Sequence of chain 3.A:
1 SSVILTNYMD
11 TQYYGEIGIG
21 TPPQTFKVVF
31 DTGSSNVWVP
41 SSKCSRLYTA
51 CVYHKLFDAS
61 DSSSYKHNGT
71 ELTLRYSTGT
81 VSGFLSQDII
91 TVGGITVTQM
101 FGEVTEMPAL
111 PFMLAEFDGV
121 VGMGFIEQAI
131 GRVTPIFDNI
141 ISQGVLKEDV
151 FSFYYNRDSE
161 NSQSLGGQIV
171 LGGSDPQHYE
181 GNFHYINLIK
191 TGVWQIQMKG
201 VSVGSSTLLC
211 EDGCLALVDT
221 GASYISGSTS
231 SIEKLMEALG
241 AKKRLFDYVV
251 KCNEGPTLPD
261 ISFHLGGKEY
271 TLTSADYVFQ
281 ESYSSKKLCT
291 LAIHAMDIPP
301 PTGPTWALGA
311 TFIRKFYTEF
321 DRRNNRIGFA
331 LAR

Binding-site contacts:
Ligand atom C19 contacts residue TYR155 of chain 3.A at 3.6 Å (hydrophobic).
Ligand atom N1 contacts residue ASP219 of chain 3.A at 3.7 Å.
Ligand atom C5 contacts residue GLY221 of chain 3.A at 3.7 Å.
Ligand atom C19 contacts residue TYR13 of chain 3.A at 3.4 Å (hydrophobic).
Ligand atom C6 contacts residue VAL120 of chain 3.A at 3.7 Å (hydrophobic).
Ligand atom C20 contacts residue ALA115 of chain 3.A at 3.5 Å (hydrophobic).
Ligand atom C19 contacts residue VAL29 of chain 3.A at 3.8 Å (hydrophobic).
Ligand atom C16 contacts residue SER223 of chain 3.A at 3.2 Å.
Ligand atom O1 contacts residue VAL29 of chain 3.A at 3.7 Å.
Ligand atom C18 contacts residue THR11 of chain 3.A at 3.4 Å.
Ligand atom C6 contacts residue ASP31 of chain 3.A at 3.7 Å.
Ligand atom C7 contacts residue THR78 of chain 3.A at 3.6 Å.
Ligand atom C16 contacts residue THR11 of chain 3.A at 3.5 Å.
Ligand atom N2 contacts residue ASP31 of chain 3.A at 2.5 Å (salt-bridge).
Ligand atom C3 contacts residue GLY221 of chain 3.A at 3.5 Å.
Ligand atom N3 contacts residue THR78 of chain 3.A at 3.4 Å (h-bond).
Ligand atom N4 contacts residue ASP219 of chain 3.A at 3.0 Å (salt-bridge).
Ligand atom C2 contacts residue ASP31 of chain 3.A at 3.2 Å.
Ligand atom C18 contacts residue GLY221 of chain 3.A at 3.3 Å.
Ligand atom N3 contacts residue SER77 of chain 3.A at 3.1 Å (h-bond).
Ligand atom C19 contacts residue THR220 of chain 3.A at 3.2 Å.
Ligand atom C2 contacts residue ASP219 of chain 3.A at 3.7 Å.
Ligand atom N2 contacts residue TYR76 of chain 3.A at 3.5 Å.
Ligand atom C1 contacts residue GLY221 of chain 3.A at 3.6 Å.
Ligand atom N4 contacts residue GLY33 of chain 3.A at 3.4 Å (h-bond).
Ligand atom O4 contacts residue GLN12 of chain 3.A at 3.1 Å.
Ligand atom C3 contacts residue ASP31 of chain 3.A at 3.5 Å.
Ligand atom C8 contacts residue THR78 of chain 3.A at 3.6 Å.
Ligand atom C4 contacts residue GLY221 of chain 3.A at 3.4 Å.
Ligand atom O1 contacts residue GLN12 of chain 3.A at 3.6 Å.
Ligand atom O1 contacts residue TYR13 of chain 3.A at 3.2 Å (h-bond).
Ligand atom N4 contacts residue ASP31 of chain 3.A at 3.0 Å (salt-bridge).
Ligand atom C5 contacts residue VAL120 of chain 3.A at 3.8 Å (hydrophobic).
Ligand atom N2 contacts residue GLY221 of chain 3.A at 3.7 Å.
Ligand atom C5 contacts residue VAL29 of chain 3.A at 3.6 Å (hydrophobic).
Ligand atom C11 contacts residue GLY221 of chain 3.A at 3.5 Å.
Ligand atom C20 contacts residue LEU114 of chain 3.A at 3.7 Å (hydrophobic).
Ligand atom O1 contacts residue THR11 of chain 3.A at 3.7 Å.
Ligand atom C17 contacts residue THR11 of chain 3.A at 3.3 Å.
Ligand atom C3 contacts residue TYR76 of chain 3.A at 3.5 Å (hydrophobic).

The protein below binds the small molecule below.
Small molecule (SMILES): CCc1nc(N)nc(N)c1-c1ccc2c(c1)N(CCCOC)C(=O)C(C)(C)O2